This small molecule binds to this protein.
Small molecule (SMILES): CC(=O)N[C@@H]1[C@@H](O)[C@H](O)[C@@H](CO)O[C@H]1O

Binding-site contacts:
Ligand atom C4 contacts residue ASN91 of chain 1.B at 4.2 Å.
Ligand atom C1 contacts residue ASN91 of chain 1.B at 1.4 Å.
Ligand atom C2 contacts residue ASN91 of chain 1.B at 2.5 Å.
Ligand atom O5 contacts residue SER93 of chain 1.B at 3.5 Å.
Ligand atom C8 contacts residue VAL106 of chain 1.B at 3.5 Å (hydrophobic).
Ligand atom C6 contacts residue ASP94 of chain 1.B at 4.5 Å.
Ligand atom C5 contacts residue SER93 of chain 1.B at 3.6 Å.
Ligand atom C7 contacts residue ASN91 of chain 1.B at 3.6 Å.
Ligand atom C1 contacts residue SER93 of chain 1.B at 4.0 Å.
Ligand atom O7 contacts residue ASN91 of chain 1.B at 3.8 Å.
Ligand atom O5 contacts residue ASN91 of chain 1.B at 2.3 Å (h-bond).
Ligand atom N2 contacts residue VAL106 of chain 1.B at 3.9 Å.
Ligand atom C6 contacts residue SER93 of chain 1.B at 3.5 Å.
Ligand atom O7 contacts residue VAL106 of chain 1.B at 4.5 Å.
Ligand atom C7 contacts residue VAL106 of chain 1.B at 3.8 Å (hydrophobic).
Ligand atom C5 contacts residue ASN91 of chain 1.B at 3.6 Å.
Ligand atom N2 contacts residue ASN91 of chain 1.B at 3.0 Å (h-bond).
Ligand atom C3 contacts residue ASN91 of chain 1.B at 3.8 Å.

Sequence of chain 1.B:
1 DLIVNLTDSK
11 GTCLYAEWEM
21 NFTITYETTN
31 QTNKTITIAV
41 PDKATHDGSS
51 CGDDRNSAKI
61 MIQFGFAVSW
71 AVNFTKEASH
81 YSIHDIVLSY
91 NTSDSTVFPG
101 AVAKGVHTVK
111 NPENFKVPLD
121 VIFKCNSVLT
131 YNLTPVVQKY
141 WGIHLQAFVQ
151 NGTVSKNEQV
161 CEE